Sequence of chain 17.E:
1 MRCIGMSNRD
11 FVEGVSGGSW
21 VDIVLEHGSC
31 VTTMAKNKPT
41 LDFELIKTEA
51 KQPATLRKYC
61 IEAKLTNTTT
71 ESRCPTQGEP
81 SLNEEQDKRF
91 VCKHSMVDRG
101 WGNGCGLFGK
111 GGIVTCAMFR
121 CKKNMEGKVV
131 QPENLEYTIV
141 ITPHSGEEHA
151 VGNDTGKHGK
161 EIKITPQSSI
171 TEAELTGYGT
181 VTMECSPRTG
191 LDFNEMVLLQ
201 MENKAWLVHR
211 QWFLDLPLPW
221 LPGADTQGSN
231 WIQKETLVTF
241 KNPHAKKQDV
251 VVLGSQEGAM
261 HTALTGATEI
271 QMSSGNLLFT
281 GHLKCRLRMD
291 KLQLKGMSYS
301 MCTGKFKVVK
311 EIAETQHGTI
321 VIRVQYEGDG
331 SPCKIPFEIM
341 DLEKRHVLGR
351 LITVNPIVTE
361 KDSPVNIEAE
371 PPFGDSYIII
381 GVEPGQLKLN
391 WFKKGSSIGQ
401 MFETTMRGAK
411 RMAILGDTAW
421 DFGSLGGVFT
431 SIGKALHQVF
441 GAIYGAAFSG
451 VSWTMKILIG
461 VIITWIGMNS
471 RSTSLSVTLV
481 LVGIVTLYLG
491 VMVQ

Sequence of chain 9.E:
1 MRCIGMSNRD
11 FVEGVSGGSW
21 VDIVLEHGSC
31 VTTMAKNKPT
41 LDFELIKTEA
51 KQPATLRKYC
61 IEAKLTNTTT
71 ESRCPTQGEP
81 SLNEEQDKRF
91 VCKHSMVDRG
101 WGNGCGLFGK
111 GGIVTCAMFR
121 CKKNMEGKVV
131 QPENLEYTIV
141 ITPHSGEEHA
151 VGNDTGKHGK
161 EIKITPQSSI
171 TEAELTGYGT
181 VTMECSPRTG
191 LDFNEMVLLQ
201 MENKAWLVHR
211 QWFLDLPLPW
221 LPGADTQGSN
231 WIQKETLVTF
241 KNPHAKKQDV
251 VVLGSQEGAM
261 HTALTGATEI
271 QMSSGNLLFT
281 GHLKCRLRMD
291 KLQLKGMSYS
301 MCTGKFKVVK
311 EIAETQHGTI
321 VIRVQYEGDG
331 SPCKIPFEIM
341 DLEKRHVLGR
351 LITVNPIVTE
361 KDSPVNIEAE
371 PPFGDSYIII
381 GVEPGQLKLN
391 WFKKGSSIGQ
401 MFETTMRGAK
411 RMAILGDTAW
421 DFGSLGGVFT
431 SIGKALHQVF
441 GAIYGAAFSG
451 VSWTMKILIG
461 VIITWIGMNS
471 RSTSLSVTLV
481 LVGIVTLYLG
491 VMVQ

A small-molecule ligand and the protein it binds are described below.
Small molecule (SMILES): CC(=O)N[C@@H]1[C@@H](O)[C@H](O)[C@@H](CO)O[C@H]1O

Binding-site contacts:
Ligand atom C1 contacts residue ASN153 of chain 9.E at 1.4 Å.
Ligand atom N2 contacts residue HIS149 of chain 9.E at 3.4 Å.
Ligand atom C1 contacts residue HIS158 of chain 9.E at 3.8 Å.
Ligand atom C6 contacts residue LYS157 of chain 9.E at 4.2 Å.
Ligand atom C5 contacts residue HIS158 of chain 9.E at 4.3 Å.
Ligand atom O7 contacts residue ASN153 of chain 9.E at 3.8 Å.
Ligand atom C6 contacts residue THR155 of chain 9.E at 4.4 Å.
Ligand atom C3 contacts residue ASN153 of chain 9.E at 3.8 Å.
Ligand atom O7 contacts residue THR155 of chain 9.E at 4.1 Å.
Ligand atom O5 contacts residue GLY156 of chain 9.E at 4.3 Å.
Ligand atom O6 contacts residue LYS157 of chain 9.E at 4.2 Å.
Ligand atom O5 contacts residue THR155 of chain 9.E at 3.7 Å.
Ligand atom C2 contacts residue ASN153 of chain 9.E at 2.5 Å.
Ligand atom C8 contacts residue GLY102 of chain 17.E at 4.2 Å.
Ligand atom C5 contacts residue ASN153 of chain 9.E at 3.7 Å.
Ligand atom C1 contacts residue THR155 of chain 9.E at 3.9 Å.
Ligand atom N2 contacts residue ASN153 of chain 9.E at 2.9 Å (h-bond).
Ligand atom C1 contacts residue HIS149 of chain 9.E at 4.2 Å.
Ligand atom O6 contacts residue HIS158 of chain 9.E at 3.8 Å.
Ligand atom O5 contacts residue HIS158 of chain 9.E at 3.1 Å.
Ligand atom C6 contacts residue HIS158 of chain 9.E at 4.4 Å.
Ligand atom O3 contacts residue HIS149 of chain 9.E at 4.1 Å.
Ligand atom C7 contacts residue ASN153 of chain 9.E at 3.5 Å.
Ligand atom O5 contacts residue ASN153 of chain 9.E at 2.4 Å (h-bond).
Ligand atom C4 contacts residue ASN153 of chain 9.E at 4.2 Å.
Ligand atom C5 contacts residue THR155 of chain 9.E at 3.9 Å.
Ligand atom C2 contacts residue HIS149 of chain 9.E at 3.6 Å.